A protein and the small-molecule ligand that binds it are described below.
Small molecule (SMILES): CC(=O)N[C@H]1[C@H](O[C@H]2[C@H](O)[C@@H](NC(C)=O)CO[C@@H]2CO)O[C@H](CO)[C@@H](O[C@H]2O[C@H](CO)[C@@H](O)[C@H](O)[C@@H]2O)[C@@H]1O

Sequence of chain 1.B:
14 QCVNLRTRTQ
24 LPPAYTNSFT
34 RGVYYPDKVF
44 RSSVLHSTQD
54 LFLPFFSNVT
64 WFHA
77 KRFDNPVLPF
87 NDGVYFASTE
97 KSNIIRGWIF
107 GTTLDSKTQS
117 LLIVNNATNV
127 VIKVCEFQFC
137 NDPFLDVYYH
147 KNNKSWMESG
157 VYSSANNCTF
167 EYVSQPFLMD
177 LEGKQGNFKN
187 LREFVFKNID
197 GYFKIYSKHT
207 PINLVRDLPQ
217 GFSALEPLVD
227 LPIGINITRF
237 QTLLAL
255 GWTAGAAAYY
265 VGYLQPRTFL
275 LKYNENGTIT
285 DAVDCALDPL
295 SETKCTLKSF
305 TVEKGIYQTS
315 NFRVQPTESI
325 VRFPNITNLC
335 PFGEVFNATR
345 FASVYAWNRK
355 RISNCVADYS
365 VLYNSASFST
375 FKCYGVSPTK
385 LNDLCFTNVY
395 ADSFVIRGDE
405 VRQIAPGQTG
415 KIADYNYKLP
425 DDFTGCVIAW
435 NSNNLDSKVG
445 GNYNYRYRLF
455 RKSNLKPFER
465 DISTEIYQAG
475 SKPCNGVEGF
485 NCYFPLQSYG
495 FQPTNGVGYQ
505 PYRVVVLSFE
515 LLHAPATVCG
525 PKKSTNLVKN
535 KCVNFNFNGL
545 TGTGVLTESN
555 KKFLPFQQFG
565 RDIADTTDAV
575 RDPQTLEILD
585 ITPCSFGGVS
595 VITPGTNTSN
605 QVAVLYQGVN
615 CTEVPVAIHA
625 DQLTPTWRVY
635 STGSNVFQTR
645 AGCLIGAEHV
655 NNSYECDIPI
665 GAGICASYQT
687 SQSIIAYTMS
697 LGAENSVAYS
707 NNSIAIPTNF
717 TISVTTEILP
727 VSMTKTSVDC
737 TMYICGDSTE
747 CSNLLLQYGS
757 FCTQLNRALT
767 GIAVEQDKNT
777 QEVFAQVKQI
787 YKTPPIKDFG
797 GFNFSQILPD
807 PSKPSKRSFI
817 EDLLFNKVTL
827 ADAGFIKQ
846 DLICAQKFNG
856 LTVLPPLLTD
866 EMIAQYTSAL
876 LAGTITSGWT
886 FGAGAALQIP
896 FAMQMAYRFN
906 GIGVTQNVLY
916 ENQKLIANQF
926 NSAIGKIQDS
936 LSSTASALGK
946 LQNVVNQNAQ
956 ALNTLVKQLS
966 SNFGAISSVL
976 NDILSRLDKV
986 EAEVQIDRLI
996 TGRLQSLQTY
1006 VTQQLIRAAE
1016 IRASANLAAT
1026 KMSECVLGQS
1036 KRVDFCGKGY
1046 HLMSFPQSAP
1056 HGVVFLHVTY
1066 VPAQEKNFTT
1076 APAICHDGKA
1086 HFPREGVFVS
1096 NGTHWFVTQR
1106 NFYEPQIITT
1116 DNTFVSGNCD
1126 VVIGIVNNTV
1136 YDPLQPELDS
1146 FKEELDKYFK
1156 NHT

Binding-site contacts:
Ligand atom O7 contacts residue ASN1132 of chain 1.B at 2.9 Å (h-bond).
Ligand atom C7 contacts residue ASN1132 of chain 1.B at 3.2 Å.
Ligand atom N2 contacts residue ASN1132 of chain 1.B at 3.0 Å (h-bond).
Ligand atom C3 contacts residue ASN1132 of chain 1.B at 3.8 Å.
Ligand atom C5 contacts residue ASN1132 of chain 1.B at 3.7 Å.
Ligand atom C2 contacts residue ASN1132 of chain 1.B at 2.5 Å.
Ligand atom C4 contacts residue ASN1132 of chain 1.B at 4.2 Å.
Ligand atom C8 contacts residue ASN1132 of chain 1.B at 4.5 Å.
Ligand atom O5 contacts residue ASN1132 of chain 1.B at 2.3 Å (h-bond).
Ligand atom C1 contacts residue ASN1132 of chain 1.B at 1.4 Å.